Sequence of chain 1.A:
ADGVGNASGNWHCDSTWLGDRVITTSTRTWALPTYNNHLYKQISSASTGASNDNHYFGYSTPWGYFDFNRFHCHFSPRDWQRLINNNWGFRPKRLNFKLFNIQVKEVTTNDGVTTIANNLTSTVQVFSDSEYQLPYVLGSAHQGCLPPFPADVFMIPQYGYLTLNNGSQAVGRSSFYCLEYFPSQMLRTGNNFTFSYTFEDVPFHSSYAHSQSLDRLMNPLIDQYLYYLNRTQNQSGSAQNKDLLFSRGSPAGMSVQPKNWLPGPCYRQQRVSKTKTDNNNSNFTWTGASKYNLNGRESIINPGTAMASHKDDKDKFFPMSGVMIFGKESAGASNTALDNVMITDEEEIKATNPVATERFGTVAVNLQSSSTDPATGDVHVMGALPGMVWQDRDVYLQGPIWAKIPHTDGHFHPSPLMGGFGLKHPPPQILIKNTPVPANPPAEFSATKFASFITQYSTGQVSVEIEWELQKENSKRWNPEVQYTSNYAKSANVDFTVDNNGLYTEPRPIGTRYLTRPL

A small-molecule ligand and the protein it binds are described below.
Small molecule (SMILES): Nc1ncnc2c1ncn2[C@@H]1C[C@@H](O)[C@@H](COP(=O)(O)O)O1

Binding-site contacts:
Ligand atom C3' contacts residue GLY437 of chain 1.A at 3.9 Å.
Ligand atom N9 contacts residue GLY437 of chain 1.A at 3.3 Å (h-bond).
Ligand atom C8 contacts residue GLY437 of chain 1.A at 2.8 Å.
Ligand atom O3' contacts residue LYS439 of chain 1.A at 3.5 Å.
Ligand atom O1P contacts residue LYS439 of chain 1.A at 2.6 Å.
Ligand atom P contacts residue HIS426 of chain 1.A at 3.9 Å.
Ligand atom N1 contacts residue HIS428 of chain 1.A at 3.3 Å.
Ligand atom N3 contacts residue PRO429 of chain 1.A at 4.4 Å.
Ligand atom N7 contacts residue PRO218 of chain 1.A at 4.0 Å.
Ligand atom C6 contacts residue PRO218 of chain 1.A at 4.2 Å (hydrophobic).
Ligand atom N7 contacts residue VAL217 of chain 1.A at 3.7 Å.
Ligand atom N6 contacts residue ASP407 of chain 1.A at 3.6 Å (salt-bridge).
Ligand atom O1P contacts residue HIS426 of chain 1.A at 2.7 Å (h-bond).
Ligand atom N7 contacts residue GLY437 of chain 1.A at 3.5 Å (h-bond).
Ligand atom N9 contacts residue PRO429 of chain 1.A at 4.3 Å.
Ligand atom C8 contacts residue VAL217 of chain 1.A at 3.5 Å (hydrophobic).
Ligand atom O5' contacts residue LYS439 of chain 1.A at 3.8 Å.
Ligand atom C2 contacts residue HIS428 of chain 1.A at 3.8 Å.
Ligand atom O3P contacts residue LYS439 of chain 1.A at 2.9 Å.
Ligand atom O3' contacts residue GLU215 of chain 1.A at 3.5 Å (salt-bridge).
Ligand atom N6 contacts residue HIS428 of chain 1.A at 4.0 Å.
Ligand atom N6 contacts residue SER430 of chain 1.A at 3.7 Å.
Ligand atom C2' contacts residue GLU215 of chain 1.A at 3.6 Å.
Ligand atom N9 contacts residue PRO218 of chain 1.A at 4.2 Å.
Ligand atom O2P contacts residue HIS426 of chain 1.A at 3.6 Å.
Ligand atom C8 contacts residue PRO429 of chain 1.A at 4.3 Å (hydrophobic).
Ligand atom P contacts residue LYS439 of chain 1.A at 3.3 Å.
Ligand atom C6 contacts residue HIS428 of chain 1.A at 4.2 Å.
Ligand atom C4 contacts residue PRO218 of chain 1.A at 4.1 Å (hydrophobic).
Ligand atom O3' contacts residue ILE420 of chain 1.A at 4.2 Å.
Ligand atom N7 contacts residue PRO429 of chain 1.A at 4.3 Å.
Ligand atom C2' contacts residue GLY437 of chain 1.A at 2.8 Å.
Ligand atom C5 contacts residue PRO218 of chain 1.A at 4.0 Å (hydrophobic).
Ligand atom O3' contacts residue GLY437 of chain 1.A at 3.9 Å.
Ligand atom C1' contacts residue GLY437 of chain 1.A at 3.3 Å.
Ligand atom C6 contacts residue SER430 of chain 1.A at 4.2 Å.
Ligand atom C3' contacts residue GLU215 of chain 1.A at 3.3 Å.
Ligand atom C2' contacts residue ASP216 of chain 1.A at 4.3 Å.
Ligand atom C8 contacts residue PRO218 of chain 1.A at 4.2 Å (hydrophobic).
Ligand atom N9 contacts residue VAL217 of chain 1.A at 4.4 Å.